A protein and the small-molecule ligand that binds it are described below.
Small molecule (SMILES): NCC(=O)O

Sequence of chain 2.A:
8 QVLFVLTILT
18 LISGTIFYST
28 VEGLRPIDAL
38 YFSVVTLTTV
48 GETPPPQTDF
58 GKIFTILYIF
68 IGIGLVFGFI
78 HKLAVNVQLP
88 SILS

Sequence of chain 3.A:
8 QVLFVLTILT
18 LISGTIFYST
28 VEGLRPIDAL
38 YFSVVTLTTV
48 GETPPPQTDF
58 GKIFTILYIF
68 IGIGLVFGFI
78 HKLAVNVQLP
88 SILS

Binding-site contacts:
Ligand atom OXT contacts residue PHE76 of chain 3.A at 3.6 Å.
Ligand atom N contacts residue LEU64 of chain 2.A at 3.7 Å.
Ligand atom N contacts residue PHE67 of chain 2.A at 4.0 Å.
Ligand atom OXT contacts residue PHE67 of chain 2.A at 4.2 Å.
Ligand atom C contacts residue PHE67 of chain 2.A at 4.5 Å (hydrophobic).
Ligand atom CA contacts residue LEU64 of chain 2.A at 4.1 Å (hydrophobic).